The protein below binds the small molecule below.
Small molecule (SMILES): CC(=O)N[C@@H]1[C@@H](O)[C@H](O)[C@@H](CO)O[C@H]1O

Binding-site contacts:
Ligand atom C6 contacts residue ARG162 of chain 1.A at 3.9 Å.
Ligand atom C7 contacts residue ASN167 of chain 1.A at 3.7 Å.
Ligand atom C5 contacts residue ARG162 of chain 1.A at 4.0 Å.
Ligand atom C1 contacts residue ARG162 of chain 1.A at 3.6 Å.
Ligand atom O5 contacts residue ASN167 of chain 1.A at 2.3 Å (h-bond).
Ligand atom C7 contacts residue ARG278 of chain 1.C at 4.2 Å.
Ligand atom O7 contacts residue ASN167 of chain 1.A at 4.0 Å.
Ligand atom C3 contacts residue ASN167 of chain 1.A at 3.8 Å.
Ligand atom C8 contacts residue GLN76 of chain 1.W at 4.4 Å.
Ligand atom O6 contacts residue ARG162 of chain 1.A at 3.8 Å.
Ligand atom C2 contacts residue ASN167 of chain 1.A at 2.4 Å.
Ligand atom C8 contacts residue ASN167 of chain 1.A at 4.5 Å.
Ligand atom C1 contacts residue ASN167 of chain 1.A at 1.4 Å.
Ligand atom C4 contacts residue ASN167 of chain 1.A at 4.2 Å.
Ligand atom O7 contacts residue ARG278 of chain 1.C at 3.8 Å.
Ligand atom C5 contacts residue ASN167 of chain 1.A at 3.6 Å.
Ligand atom O5 contacts residue ARG162 of chain 1.A at 2.9 Å (salt-bridge).
Ligand atom N2 contacts residue ASN167 of chain 1.A at 2.9 Å (h-bond).
Ligand atom C8 contacts residue ARG278 of chain 1.C at 4.0 Å.

Sequence of chain 1.C:
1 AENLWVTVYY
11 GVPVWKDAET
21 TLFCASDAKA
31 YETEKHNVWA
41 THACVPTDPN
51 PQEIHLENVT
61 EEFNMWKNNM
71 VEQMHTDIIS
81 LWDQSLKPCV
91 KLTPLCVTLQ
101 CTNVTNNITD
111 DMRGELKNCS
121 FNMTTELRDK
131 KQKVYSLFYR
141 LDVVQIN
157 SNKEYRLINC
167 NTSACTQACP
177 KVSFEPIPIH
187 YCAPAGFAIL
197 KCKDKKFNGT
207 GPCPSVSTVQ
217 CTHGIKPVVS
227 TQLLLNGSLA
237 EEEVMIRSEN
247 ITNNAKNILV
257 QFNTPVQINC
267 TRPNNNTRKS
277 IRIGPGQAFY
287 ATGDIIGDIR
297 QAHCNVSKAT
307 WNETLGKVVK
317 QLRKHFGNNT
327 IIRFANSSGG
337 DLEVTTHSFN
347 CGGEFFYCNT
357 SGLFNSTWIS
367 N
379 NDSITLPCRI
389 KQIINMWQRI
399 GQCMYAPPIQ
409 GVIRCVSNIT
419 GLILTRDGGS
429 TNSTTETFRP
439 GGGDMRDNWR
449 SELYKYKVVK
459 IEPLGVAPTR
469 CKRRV

Sequence of chain 1.W:
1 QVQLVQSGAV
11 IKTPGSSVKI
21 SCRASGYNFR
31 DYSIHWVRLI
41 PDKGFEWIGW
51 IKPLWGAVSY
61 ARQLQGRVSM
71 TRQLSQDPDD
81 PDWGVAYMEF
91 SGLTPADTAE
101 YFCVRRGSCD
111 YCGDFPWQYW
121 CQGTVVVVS

Sequence of chain 1.A:
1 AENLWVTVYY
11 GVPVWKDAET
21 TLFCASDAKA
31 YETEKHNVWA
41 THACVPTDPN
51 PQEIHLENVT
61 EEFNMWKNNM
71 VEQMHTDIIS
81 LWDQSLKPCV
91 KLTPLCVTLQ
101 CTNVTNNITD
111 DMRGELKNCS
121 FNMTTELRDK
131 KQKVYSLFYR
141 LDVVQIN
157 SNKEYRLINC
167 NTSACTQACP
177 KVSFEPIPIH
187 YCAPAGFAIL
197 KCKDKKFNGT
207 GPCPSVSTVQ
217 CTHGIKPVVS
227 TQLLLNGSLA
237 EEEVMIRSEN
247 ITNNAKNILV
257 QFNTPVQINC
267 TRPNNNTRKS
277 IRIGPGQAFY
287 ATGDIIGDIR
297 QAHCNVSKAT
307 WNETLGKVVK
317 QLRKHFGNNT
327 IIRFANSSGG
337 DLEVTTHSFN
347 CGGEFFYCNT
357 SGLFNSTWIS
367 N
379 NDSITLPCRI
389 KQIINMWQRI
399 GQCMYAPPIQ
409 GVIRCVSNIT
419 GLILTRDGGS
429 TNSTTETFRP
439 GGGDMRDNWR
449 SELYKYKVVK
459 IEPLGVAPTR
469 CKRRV